Sequence of chain 1.D:
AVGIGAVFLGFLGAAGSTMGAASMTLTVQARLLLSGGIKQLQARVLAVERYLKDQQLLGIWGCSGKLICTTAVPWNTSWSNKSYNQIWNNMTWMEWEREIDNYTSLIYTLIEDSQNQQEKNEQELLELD

This small molecule binds to this protein.
Small molecule (SMILES): CC(=O)N[C@@H]1[C@@H](O)[C@H](O)[C@@H](CO)O[C@H]1O

Binding-site contacts:
Ligand atom C3 contacts residue ASN114 of chain 1.D at 3.9 Å.
Ligand atom O5 contacts residue ASN114 of chain 1.D at 2.3 Å (h-bond).
Ligand atom O7 contacts residue ASN114 of chain 1.D at 4.0 Å.
Ligand atom C5 contacts residue ASN114 of chain 1.D at 3.6 Å.
Ligand atom C8 contacts residue ASN114 of chain 1.D at 3.4 Å.
Ligand atom C2 contacts residue ASN114 of chain 1.D at 2.6 Å.
Ligand atom N2 contacts residue ASN114 of chain 1.D at 2.5 Å (h-bond).
Ligand atom C7 contacts residue ASN114 of chain 1.D at 3.1 Å.
Ligand atom C1 contacts residue ASN114 of chain 1.D at 1.5 Å.
Ligand atom C4 contacts residue ASN114 of chain 1.D at 4.3 Å.